Binding-site contacts:
Ligand atom N7 contacts residue PHE283 of chain 1.C at 3.6 Å.
Ligand atom C5 contacts residue ILE246 of chain 1.C at 4.1 Å (hydrophobic).
Ligand atom C3 contacts residue TYR78 of chain 1.C at 3.9 Å (hydrophobic).
Ligand atom C8 contacts residue PHE283 of chain 1.C at 3.7 Å (hydrophobic).
Ligand atom C16 contacts residue PHE250 of chain 1.C at 4.1 Å (hydrophobic).
Ligand atom C16 contacts residue MET267 of chain 1.C at 4.2 Å (hydrophobic).
Ligand atom C10 contacts residue THR242 of chain 1.C at 4.1 Å.
Ligand atom C12 contacts residue PHE283 of chain 1.C at 3.4 Å (hydrophobic).
Ligand atom O17 contacts residue SER231 of chain 1.C at 4.2 Å.
Ligand atom C2 contacts residue TYR78 of chain 1.C at 3.9 Å (hydrophobic).
Ligand atom N6 contacts residue ILE246 of chain 1.C at 4.3 Å.
Ligand atom C13 contacts residue PHE283 of chain 1.C at 3.7 Å (hydrophobic).
Ligand atom C5 contacts residue GLN280 of chain 1.C at 4.0 Å.
Ligand atom O17 contacts residue THR239 of chain 1.C at 2.7 Å (h-bond).
Ligand atom C13 contacts residue PHE250 of chain 1.C at 4.3 Å (hydrophobic).
Ligand atom C14 contacts residue PHE283 of chain 1.C at 3.7 Å (hydrophobic).
Ligand atom N9 contacts residue GLN280 of chain 1.C at 3.3 Å (h-bond).
Ligand atom C4 contacts residue ILE246 of chain 1.C at 4.0 Å (hydrophobic).
Ligand atom C2 contacts residue VAL232 of chain 1.C at 3.9 Å (hydrophobic).
Ligand atom C10 contacts residue ALA243 of chain 1.C at 3.8 Å (hydrophobic).
Ligand atom C15 contacts residue MET267 of chain 1.C at 3.3 Å (hydrophobic).
Ligand atom C15 contacts residue PHE283 of chain 1.C at 3.5 Å (hydrophobic).
Ligand atom C11 contacts residue PHE250 of chain 1.C at 3.9 Å (hydrophobic).
Ligand atom C1 contacts residue VAL232 of chain 1.C at 3.8 Å (hydrophobic).
Ligand atom C16 contacts residue PHE283 of chain 1.C at 3.4 Å (hydrophobic).
Ligand atom C10 contacts residue THR239 of chain 1.C at 3.7 Å.
Ligand atom N6 contacts residue PHE283 of chain 1.C at 4.1 Å.
Ligand atom C10 contacts residue VAL232 of chain 1.C at 4.2 Å (hydrophobic).
Ligand atom C4 contacts residue GLN280 of chain 1.C at 3.5 Å.
Ligand atom C3 contacts residue VAL232 of chain 1.C at 4.2 Å (hydrophobic).
Ligand atom C11 contacts residue PHE283 of chain 1.C at 3.4 Å (hydrophobic).
Ligand atom C10 contacts residue SER231 of chain 1.C at 4.1 Å.
Ligand atom C14 contacts residue MET267 of chain 1.C at 3.5 Å (hydrophobic).
Ligand atom C2 contacts residue SER231 of chain 1.C at 4.0 Å.
Ligand atom O17 contacts residue ALA243 of chain 1.C at 3.6 Å.
Ligand atom N9 contacts residue PHE283 of chain 1.C at 3.9 Å.
Ligand atom C16 contacts residue GLN280 of chain 1.C at 4.0 Å.
Ligand atom C5 contacts residue PHE283 of chain 1.C at 4.1 Å (hydrophobic).
Ligand atom C4 contacts residue VAL232 of chain 1.C at 4.1 Å (hydrophobic).
Ligand atom C12 contacts residue PHE250 of chain 1.C at 3.9 Å (hydrophobic).

The small molecule below binds the protein below.
Small molecule (SMILES): OCc1ccn2nc(-c3ccccc3)nc2c1

Sequence of chain 1.C:
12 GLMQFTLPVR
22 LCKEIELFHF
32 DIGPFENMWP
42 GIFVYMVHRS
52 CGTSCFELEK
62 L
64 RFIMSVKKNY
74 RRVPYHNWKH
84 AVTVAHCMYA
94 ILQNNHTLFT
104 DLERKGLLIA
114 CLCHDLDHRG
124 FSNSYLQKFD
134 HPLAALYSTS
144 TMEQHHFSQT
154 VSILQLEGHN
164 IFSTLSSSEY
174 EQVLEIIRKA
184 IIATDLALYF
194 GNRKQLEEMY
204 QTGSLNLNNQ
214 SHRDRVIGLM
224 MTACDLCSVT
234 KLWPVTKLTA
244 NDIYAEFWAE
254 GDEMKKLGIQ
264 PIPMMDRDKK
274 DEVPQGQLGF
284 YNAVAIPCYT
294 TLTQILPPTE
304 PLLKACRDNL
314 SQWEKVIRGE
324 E